Binding-site contacts:
Ligand atom C1 contacts residue SER151 of chain 1.D at 4.2 Å.
Ligand atom O6 contacts residue CYS148 of chain 1.D at 4.4 Å.
Ligand atom C2 contacts residue ASN154 of chain 1.D at 2.4 Å.
Ligand atom C5 contacts residue GLU150 of chain 1.D at 4.3 Å.
Ligand atom O7 contacts residue ASN154 of chain 1.D at 3.1 Å (h-bond).
Ligand atom C8 contacts residue ASN154 of chain 1.D at 4.2 Å.
Ligand atom C6 contacts residue ALA147 of chain 1.D at 4.0 Å (hydrophobic).
Ligand atom C1 contacts residue ASN154 of chain 1.D at 1.5 Å.
Ligand atom O6 contacts residue GLU150 of chain 1.D at 3.8 Å.
Ligand atom C5 contacts residue ASN154 of chain 1.D at 3.7 Å.
Ligand atom C8 contacts residue THR156 of chain 1.D at 3.9 Å.
Ligand atom C4 contacts residue ASN154 of chain 1.D at 4.2 Å.
Ligand atom C7 contacts residue THR156 of chain 1.D at 4.3 Å.
Ligand atom O5 contacts residue SER151 of chain 1.D at 4.1 Å.
Ligand atom N2 contacts residue THR156 of chain 1.D at 3.9 Å.
Ligand atom O7 contacts residue GLU150 of chain 1.D at 4.4 Å.
Ligand atom O5 contacts residue GLU150 of chain 1.D at 3.3 Å.
Ligand atom C6 contacts residue GLU150 of chain 1.D at 4.2 Å.
Ligand atom O5 contacts residue ASN154 of chain 1.D at 2.4 Å (h-bond).
Ligand atom C2 contacts residue THR156 of chain 1.D at 4.4 Å.
Ligand atom C3 contacts residue ASN154 of chain 1.D at 3.8 Å.
Ligand atom O6 contacts residue ALA147 of chain 1.D at 2.6 Å (h-bond).
Ligand atom C1 contacts residue GLU150 of chain 1.D at 4.0 Å.
Ligand atom N2 contacts residue ASN154 of chain 1.D at 2.9 Å (h-bond).
Ligand atom C7 contacts residue ASN154 of chain 1.D at 3.2 Å.
Ligand atom C1 contacts residue THR156 of chain 1.D at 3.6 Å.
Ligand atom O6 contacts residue SER151 of chain 1.D at 3.7 Å.

This protein binds this small molecule.
Small molecule (SMILES): CC(=O)N[C@@H]1[C@@H](O)[C@H](O)[C@@H](CO)O[C@H]1O

Sequence of chain 1.D:
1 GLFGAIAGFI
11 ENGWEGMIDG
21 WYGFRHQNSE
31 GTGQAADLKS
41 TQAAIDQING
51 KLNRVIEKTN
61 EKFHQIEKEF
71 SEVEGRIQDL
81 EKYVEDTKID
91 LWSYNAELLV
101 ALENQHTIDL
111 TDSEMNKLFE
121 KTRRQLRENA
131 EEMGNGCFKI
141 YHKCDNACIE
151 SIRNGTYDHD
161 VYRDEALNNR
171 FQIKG